A protein and the small-molecule ligand that binds it are described below.
Small molecule (SMILES): CSCC[C@H](NC(=O)[C@H](C)N)C(=O)N[C@@H](CCCN=C(N)N)C(=O)N[C@H](C=O)C(C)C

Sequence of chain 1.A:
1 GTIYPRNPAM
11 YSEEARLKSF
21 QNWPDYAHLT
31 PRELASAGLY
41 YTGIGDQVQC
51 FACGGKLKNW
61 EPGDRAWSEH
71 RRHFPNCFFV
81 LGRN

Binding-site contacts:
Ligand atom N contacts residue LYS58 of chain 1.A at 2.8 Å (salt-bridge).
Ligand atom SD contacts residue ASN59 of chain 1.A at 3.4 Å (h-bond).
Ligand atom CG1 contacts residue GLN47 of chain 1.A at 3.7 Å.
Ligand atom CB contacts residue LYS58 of chain 1.A at 3.3 Å.
Ligand atom C contacts residue HIS73 of chain 1.A at 3.8 Å.
Ligand atom CA contacts residue SO41 of chain 1.G at 3.6 Å.
Ligand atom O contacts residue HIS73 of chain 1.A at 3.0 Å.
Ligand atom CA contacts residue SO41 of chain 1.G at 3.7 Å.
Ligand atom CB contacts residue GLU69 of chain 1.A at 3.7 Å.
Ligand atom CG2 contacts residue GLN47 of chain 1.A at 3.5 Å.
Ligand atom CD contacts residue SO41 of chain 1.G at 3.6 Å.
Ligand atom C contacts residue LYS58 of chain 1.A at 3.6 Å.
Ligand atom C contacts residue GLU69 of chain 1.A at 3.8 Å.
Ligand atom CG2 contacts residue LYS56 of chain 1.A at 3.9 Å.
Ligand atom N contacts residue SO41 of chain 1.G at 2.9 Å (h-bond).
Ligand atom CG2 contacts residue LYS58 of chain 1.A at 3.8 Å.
Ligand atom CB contacts residue SO41 of chain 1.G at 3.2 Å.
Ligand atom CG contacts residue LYS58 of chain 1.A at 3.8 Å.
Ligand atom CA contacts residue ASP64 of chain 1.A at 3.5 Å.
Ligand atom NE contacts residue SO41 of chain 1.G at 2.6 Å (h-bond).
Ligand atom C contacts residue SO41 of chain 1.G at 3.8 Å.
Ligand atom CB contacts residue TRP60 of chain 1.A at 3.7 Å (hydrophobic).
Ligand atom CA contacts residue LYS58 of chain 1.A at 3.4 Å.
Ligand atom O contacts residue SO41 of chain 1.G at 3.7 Å.
Ligand atom CA contacts residue ASN59 of chain 1.A at 3.5 Å.
Ligand atom NE contacts residue HIS73 of chain 1.A at 3.9 Å.
Ligand atom CA contacts residue GLU69 of chain 1.A at 3.6 Å.
Ligand atom O contacts residue LEU57 of chain 1.A at 3.3 Å.
Ligand atom CA contacts residue LYS58 of chain 1.A at 3.8 Å.
Ligand atom CB contacts residue ASP64 of chain 1.A at 3.7 Å.
Ligand atom CB contacts residue SO41 of chain 1.G at 3.3 Å.
Ligand atom NH2 contacts residue SO41 of chain 1.G at 2.9 Å (h-bond).
Ligand atom CG contacts residue SO41 of chain 1.G at 3.4 Å.
Ligand atom O contacts residue GLU69 of chain 1.A at 3.4 Å (salt-bridge).
Ligand atom O contacts residue LYS58 of chain 1.A at 2.8 Å (salt-bridge).
Ligand atom N contacts residue ASP64 of chain 1.A at 2.6 Å (salt-bridge).
Ligand atom N contacts residue GLU69 of chain 1.A at 2.8 Å (salt-bridge).
Ligand atom CZ contacts residue SO41 of chain 1.G at 3.4 Å.
Ligand atom O contacts residue ARG72 of chain 1.A at 3.6 Å (salt-bridge).
Ligand atom CA contacts residue LYS56 of chain 1.A at 3.8 Å.